Sequence of chain 1.C:
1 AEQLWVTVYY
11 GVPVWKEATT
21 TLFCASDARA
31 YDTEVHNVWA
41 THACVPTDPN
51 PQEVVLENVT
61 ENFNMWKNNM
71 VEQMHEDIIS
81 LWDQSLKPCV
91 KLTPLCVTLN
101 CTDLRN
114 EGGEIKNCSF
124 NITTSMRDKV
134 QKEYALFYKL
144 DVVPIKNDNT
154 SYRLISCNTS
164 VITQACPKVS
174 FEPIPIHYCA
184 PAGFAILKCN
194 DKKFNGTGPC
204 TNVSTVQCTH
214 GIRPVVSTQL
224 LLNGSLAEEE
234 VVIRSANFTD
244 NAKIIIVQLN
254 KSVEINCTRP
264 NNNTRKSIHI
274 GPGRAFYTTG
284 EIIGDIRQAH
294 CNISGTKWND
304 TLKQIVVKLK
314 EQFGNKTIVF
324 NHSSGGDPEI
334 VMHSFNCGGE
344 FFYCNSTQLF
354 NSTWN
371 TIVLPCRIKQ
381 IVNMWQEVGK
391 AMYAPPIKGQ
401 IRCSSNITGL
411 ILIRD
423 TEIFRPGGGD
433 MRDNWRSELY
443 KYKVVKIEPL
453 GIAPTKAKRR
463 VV

Binding-site contacts:
Ligand atom N2 contacts residue ASN205 of chain 1.C at 2.9 Å (h-bond).
Ligand atom O3 contacts residue ASN193 of chain 1.C at 3.6 Å (h-bond).
Ligand atom C3 contacts residue ASN193 of chain 1.C at 4.3 Å.
Ligand atom O6 contacts residue VAL55 of chain 1.C at 3.9 Å.
Ligand atom C5 contacts residue ASN205 of chain 1.C at 3.6 Å.
Ligand atom O6 contacts residue ASN205 of chain 1.C at 4.5 Å.
Ligand atom C6 contacts residue VAL55 of chain 1.C at 4.5 Å (hydrophobic).
Ligand atom N2 contacts residue THR204 of chain 1.C at 4.3 Å.
Ligand atom O7 contacts residue ASN205 of chain 1.C at 4.0 Å.
Ligand atom C4 contacts residue ASN205 of chain 1.C at 4.2 Å.
Ligand atom N2 contacts residue ASN193 of chain 1.C at 2.8 Å (h-bond).
Ligand atom C8 contacts residue ASN193 of chain 1.C at 3.3 Å.
Ligand atom C2 contacts residue ASN205 of chain 1.C at 2.6 Å.
Ligand atom C2 contacts residue ASN193 of chain 1.C at 3.7 Å.
Ligand atom C7 contacts residue THR204 of chain 1.C at 4.3 Å.
Ligand atom C1 contacts residue ASN205 of chain 1.C at 1.4 Å.
Ligand atom O5 contacts residue ASN205 of chain 1.C at 2.3 Å (h-bond).
Ligand atom C8 contacts residue ASN205 of chain 1.C at 4.1 Å.
Ligand atom C7 contacts residue ASN205 of chain 1.C at 3.6 Å.
Ligand atom N2 contacts residue ASP194 of chain 1.C at 4.5 Å.
Ligand atom C8 contacts residue ASP194 of chain 1.C at 3.7 Å.
Ligand atom O5 contacts residue VAL55 of chain 1.C at 4.2 Å.
Ligand atom C7 contacts residue ASN193 of chain 1.C at 3.5 Å.
Ligand atom C8 contacts residue THR204 of chain 1.C at 4.0 Å.
Ligand atom C3 contacts residue ASN205 of chain 1.C at 3.9 Å.

A small-molecule ligand and the protein it binds are described below.
Small molecule (SMILES): CC(=O)N[C@H]1[C@H](O[C@H]2[C@H](O)[C@@H](NC(C)=O)CO[C@@H]2CO)O[C@H](CO)[C@@H](O)[C@@H]1O